Binding-site contacts:
Ligand atom C5 contacts residue ASN241 of chain 1.C at 3.7 Å.
Ligand atom C1 contacts residue ASN241 of chain 1.C at 1.4 Å.
Ligand atom C2 contacts residue ASN241 of chain 1.C at 2.4 Å.
Ligand atom O7 contacts residue ASN241 of chain 1.C at 3.9 Å.
Ligand atom C6 contacts residue ASN241 of chain 1.C at 4.5 Å.
Ligand atom O6 contacts residue ASN241 of chain 1.C at 3.9 Å.
Ligand atom C4 contacts residue ASN241 of chain 1.C at 4.2 Å.
Ligand atom C3 contacts residue ASN241 of chain 1.C at 3.8 Å.
Ligand atom C7 contacts residue ASN241 of chain 1.C at 3.8 Å.
Ligand atom N2 contacts residue ASN241 of chain 1.C at 2.8 Å (h-bond).
Ligand atom O5 contacts residue ASN241 of chain 1.C at 2.4 Å (h-bond).

The protein below binds the small molecule below.
Small molecule (SMILES): CC(=O)N[C@@H]1[C@@H](O)[C@H](O)[C@@H](CO)O[C@H]1O

Sequence of chain 1.C:
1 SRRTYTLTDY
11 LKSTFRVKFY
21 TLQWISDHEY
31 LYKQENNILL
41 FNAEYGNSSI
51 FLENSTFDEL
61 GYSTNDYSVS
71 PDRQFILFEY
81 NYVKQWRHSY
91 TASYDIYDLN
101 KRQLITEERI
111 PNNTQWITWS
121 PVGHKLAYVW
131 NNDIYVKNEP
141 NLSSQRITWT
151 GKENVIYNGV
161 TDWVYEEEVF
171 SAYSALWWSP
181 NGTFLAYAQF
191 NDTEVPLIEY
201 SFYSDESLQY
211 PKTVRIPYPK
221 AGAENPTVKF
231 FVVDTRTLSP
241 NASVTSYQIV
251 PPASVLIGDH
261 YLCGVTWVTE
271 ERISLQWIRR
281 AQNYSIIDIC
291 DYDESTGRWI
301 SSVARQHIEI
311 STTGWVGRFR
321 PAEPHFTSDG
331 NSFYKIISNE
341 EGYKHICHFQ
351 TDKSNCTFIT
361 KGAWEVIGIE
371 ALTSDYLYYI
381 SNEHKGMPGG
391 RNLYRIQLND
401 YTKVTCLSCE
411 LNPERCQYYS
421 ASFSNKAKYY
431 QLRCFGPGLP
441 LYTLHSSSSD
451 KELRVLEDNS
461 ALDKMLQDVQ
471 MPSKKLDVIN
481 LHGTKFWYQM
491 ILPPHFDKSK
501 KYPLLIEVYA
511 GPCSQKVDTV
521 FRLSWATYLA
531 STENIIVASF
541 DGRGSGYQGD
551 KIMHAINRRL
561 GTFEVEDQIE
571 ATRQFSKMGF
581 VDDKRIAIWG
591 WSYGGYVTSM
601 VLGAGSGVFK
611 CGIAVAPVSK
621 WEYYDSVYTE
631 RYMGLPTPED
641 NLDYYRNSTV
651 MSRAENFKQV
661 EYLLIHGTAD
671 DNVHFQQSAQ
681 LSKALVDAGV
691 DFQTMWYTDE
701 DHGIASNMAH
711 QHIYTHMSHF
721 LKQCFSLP